This protein binds this small molecule.
Small molecule (SMILES): Cc1cc(OCCCc2c3n(c4c(-c5c(C)nn(C)c5C)c(Cl)ccc24)CCCN(c2cc(C(=O)O)cc4c2ccn4C)C3=O)cc(C)c1Cl

Sequence of chain 1.F:
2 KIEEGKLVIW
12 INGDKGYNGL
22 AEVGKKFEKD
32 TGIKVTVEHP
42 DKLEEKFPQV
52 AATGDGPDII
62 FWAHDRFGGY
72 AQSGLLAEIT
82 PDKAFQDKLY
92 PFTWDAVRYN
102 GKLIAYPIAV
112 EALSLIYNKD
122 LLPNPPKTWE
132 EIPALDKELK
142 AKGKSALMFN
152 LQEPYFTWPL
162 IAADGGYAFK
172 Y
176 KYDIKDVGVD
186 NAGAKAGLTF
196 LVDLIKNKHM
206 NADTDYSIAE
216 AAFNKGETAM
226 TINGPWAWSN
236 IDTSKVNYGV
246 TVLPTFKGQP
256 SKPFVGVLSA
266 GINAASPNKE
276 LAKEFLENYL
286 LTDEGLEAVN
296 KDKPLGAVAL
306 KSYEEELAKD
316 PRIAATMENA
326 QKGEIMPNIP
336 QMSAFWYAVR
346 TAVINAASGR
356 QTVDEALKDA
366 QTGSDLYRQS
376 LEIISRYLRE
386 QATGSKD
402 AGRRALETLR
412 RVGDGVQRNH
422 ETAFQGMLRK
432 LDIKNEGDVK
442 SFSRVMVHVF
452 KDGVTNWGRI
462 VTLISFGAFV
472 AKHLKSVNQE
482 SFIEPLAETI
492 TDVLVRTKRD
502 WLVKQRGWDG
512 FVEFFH

Binding-site contacts:
Ligand atom C16 contacts residue ALA424 of chain 1.F at 3.6 Å (hydrophobic).
Ligand atom CL contacts residue PHE425 of chain 1.F at 3.5 Å.
Ligand atom N05 contacts residue ASN457 of chain 1.F at 3.6 Å (h-bond).
Ligand atom C23 contacts residue MET447 of chain 1.F at 3.6 Å (hydrophobic).
Ligand atom C37 contacts residue ASN457 of chain 1.F at 3.0 Å.
Ligand atom C23 contacts residue PHE467 of chain 1.F at 3.3 Å (hydrophobic).
Ligand atom C30 contacts residue ARG460 of chain 1.F at 3.6 Å.
Ligand atom C38 contacts residue ARG460 of chain 1.F at 3.4 Å.
Ligand atom C39 contacts residue ARG460 of chain 1.F at 3.4 Å.
Ligand atom N05 contacts residue ARG460 of chain 1.F at 3.3 Å.
Ligand atom CL contacts residue MET428 of chain 1.F at 3.4 Å.
Ligand atom C21 contacts residue MET428 of chain 1.F at 3.7 Å (hydrophobic).
Ligand atom C29 contacts residue VAL446 of chain 1.F at 3.5 Å (hydrophobic).
Ligand atom C18 contacts residue HIS421 of chain 1.F at 3.4 Å.
Ligand atom C33 contacts residue ARG460 of chain 1.F at 3.6 Å.
Ligand atom C10 contacts residue LEU464 of chain 1.F at 3.5 Å (hydrophobic).
Ligand atom O02 contacts residue VAL450 of chain 1.F at 3.2 Å (h-bond).
Ligand atom C04 contacts residue PHE425 of chain 1.F at 3.5 Å (hydrophobic).
Ligand atom C35 contacts residue ARG460 of chain 1.F at 3.4 Å.
Ligand atom C24 contacts residue ILE491 of chain 1.F at 3.6 Å (hydrophobic).
Ligand atom C09 contacts residue PHE451 of chain 1.F at 3.5 Å (hydrophobic).
Ligand atom O04 contacts residue ARG460 of chain 1.F at 3.6 Å.
Ligand atom C24 contacts residue LEU464 of chain 1.F at 3.8 Å (hydrophobic).
Ligand atom CL contacts residue ALA424 of chain 1.F at 3.1 Å.
Ligand atom C32 contacts residue ARG460 of chain 1.F at 3.7 Å.
Ligand atom C10 contacts residue PHE451 of chain 1.F at 3.7 Å (hydrophobic).
Ligand atom C28 contacts residue MET447 of chain 1.F at 3.6 Å (hydrophobic).
Ligand atom N03 contacts residue ALA424 of chain 1.F at 3.6 Å.
Ligand atom C25 contacts residue PHE467 of chain 1.F at 3.6 Å (hydrophobic).
Ligand atom C36 contacts residue ARG460 of chain 1.F at 3.3 Å.
Ligand atom C22 contacts residue MET447 of chain 1.F at 3.4 Å (hydrophobic).
Ligand atom C28 contacts residue PHE467 of chain 1.F at 3.6 Å (hydrophobic).
Ligand atom O02 contacts residue ARG460 of chain 1.F at 3.6 Å (salt-bridge).
Ligand atom O04 contacts residue ASP453 of chain 1.F at 3.7 Å.
Ligand atom C31 contacts residue ARG460 of chain 1.F at 3.5 Å.
Ligand atom C04 contacts residue PHE467 of chain 1.F at 3.7 Å (hydrophobic).
Ligand atom C22 contacts residue PHE467 of chain 1.F at 3.4 Å (hydrophobic).
Ligand atom C34 contacts residue ARG460 of chain 1.F at 3.8 Å.
Ligand atom C03 contacts residue PHE425 of chain 1.F at 3.7 Å (hydrophobic).
Ligand atom O04 contacts residue GLY454 of chain 1.F at 3.7 Å.